A protein and the small-molecule ligand that binds it are described below.
Small molecule (SMILES): CCOC(=O)CN1C(=O)COc2ccccc21

Binding-site contacts:
Ligand atom CAE contacts residue LYS70 of chain 5.A at 3.2 Å.
Ligand atom CAG contacts residue TYR130 of chain 5.A at 4.0 Å (hydrophobic).
Ligand atom CAD contacts residue MET66 of chain 5.A at 3.5 Å (hydrophobic).
Ligand atom CA contacts residue THR107 of chain 5.A at 4.2 Å.
Ligand atom CAI contacts residue ASN57 of chain 5.A at 3.1 Å.
Ligand atom CAI contacts residue ASN53 of chain 5.A at 4.0 Å.
Ligand atom CAE contacts residue LEU69 of chain 5.A at 3.8 Å (hydrophobic).
Ligand atom CAO contacts residue LYS70 of chain 5.A at 4.0 Å.
Ligand atom CAF contacts residue LYS70 of chain 5.A at 4.0 Å.
Ligand atom OAC contacts residue THR107 of chain 5.A at 3.6 Å (h-bond).
Ligand atom CAD contacts residue LEU69 of chain 5.A at 4.0 Å (hydrophobic).
Ligand atom C contacts residue ILE73 of chain 5.A at 4.1 Å (hydrophobic).
Ligand atom OAK contacts residue ILE73 of chain 5.A at 3.4 Å.
Ligand atom CAE contacts residue MET66 of chain 5.A at 4.1 Å (hydrophobic).
Ligand atom CAP contacts residue ASN53 of chain 5.A at 4.1 Å.
Ligand atom OAK contacts residue ASN74 of chain 5.A at 4.0 Å.
Ligand atom CA contacts residue ALA105 of chain 5.A at 3.9 Å (hydrophobic).
Ligand atom OAK contacts residue ALA105 of chain 5.A at 3.6 Å.
Ligand atom O contacts residue LYS70 of chain 5.A at 4.1 Å.
Ligand atom CAD contacts residue LYS70 of chain 5.A at 3.5 Å.
Ligand atom CAG contacts residue LYS70 of chain 5.A at 3.5 Å.
Ligand atom CAP contacts residue LYS70 of chain 5.A at 4.0 Å.
Ligand atom CAE contacts residue ILE73 of chain 5.A at 3.3 Å (hydrophobic).
Ligand atom CAH contacts residue ASN74 of chain 5.A at 2.9 Å.
Ligand atom CA contacts residue TYR130 of chain 5.A at 3.0 Å (hydrophobic).
Ligand atom CAD contacts residue LEU56 of chain 5.A at 4.1 Å (hydrophobic).
Ligand atom CAG contacts residue ILE73 of chain 5.A at 3.1 Å (hydrophobic).
Ligand atom CAH contacts residue ILE73 of chain 5.A at 4.1 Å (hydrophobic).
Ligand atom C contacts residue THR107 of chain 5.A at 4.1 Å.
Ligand atom CAO contacts residue ASN57 of chain 5.A at 4.0 Å.
Ligand atom CA contacts residue ASN53 of chain 5.A at 3.8 Å.
Ligand atom CAN contacts residue ASN53 of chain 5.A at 3.4 Å.
Ligand atom OAC contacts residue ASN53 of chain 5.A at 3.5 Å (h-bond).
Ligand atom CAF contacts residue LEU56 of chain 5.A at 4.1 Å (hydrophobic).
Ligand atom OAL contacts residue ASN57 of chain 5.A at 2.6 Å (h-bond).
Ligand atom CAA contacts residue ALA105 of chain 5.A at 4.1 Å (hydrophobic).
Ligand atom N contacts residue TYR130 of chain 5.A at 3.5 Å (h-bond).
Ligand atom CAA contacts residue ASN74 of chain 5.A at 3.0 Å.
Ligand atom N contacts residue ASN53 of chain 5.A at 3.5 Å (h-bond).
Ligand atom CAP contacts residue TYR130 of chain 5.A at 3.9 Å (hydrophobic).

Sequence of chain 5.A:
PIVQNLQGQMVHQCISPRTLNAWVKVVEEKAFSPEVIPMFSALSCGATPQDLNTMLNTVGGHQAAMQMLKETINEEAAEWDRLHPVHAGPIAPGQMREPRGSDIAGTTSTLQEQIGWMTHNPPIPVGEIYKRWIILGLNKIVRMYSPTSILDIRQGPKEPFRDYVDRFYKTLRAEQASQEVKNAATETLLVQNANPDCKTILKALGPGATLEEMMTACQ